Binding-site contacts:
Ligand atom N16 contacts residue ASP156 of chain 1.A at 2.9 Å (salt-bridge).
Ligand atom C36 contacts residue ILE204 of chain 2.A at 3.5 Å (hydrophobic).
Ligand atom C28 contacts residue ASP206 of chain 2.A at 3.4 Å.
Ligand atom N8 contacts residue LEU49 of chain 2.A at 3.8 Å.
Ligand atom C28 contacts residue GLU94 of chain 2.A at 3.3 Å.
Ligand atom C5 contacts residue LEU195 of chain 2.A at 3.5 Å (hydrophobic).
Ligand atom C23 contacts residue ASP206 of chain 2.A at 3.8 Å.
Ligand atom C30 contacts residue GLU94 of chain 2.A at 3.6 Å.
Ligand atom C26 contacts residue THR124 of chain 2.A at 3.2 Å.
Ligand atom C36 contacts residue ILE107 of chain 2.A at 3.5 Å (hydrophobic).
Ligand atom N2 contacts residue LEU195 of chain 2.A at 3.7 Å.
Ligand atom S4 contacts residue LEU195 of chain 2.A at 3.8 Å.
Ligand atom C18 contacts residue ASP156 of chain 1.A at 3.7 Å.
Ligand atom C1 contacts residue ALA75 of chain 2.A at 3.6 Å (hydrophobic).
Ligand atom C7 contacts residue CYS127 of chain 2.A at 3.5 Å (hydrophobic).
Ligand atom C34 contacts residue LEU98 of chain 2.A at 3.7 Å (hydrophobic).
Ligand atom C1 contacts residue GLU125 of chain 2.A at 3.4 Å.
Ligand atom C14 contacts residue TYR126 of chain 2.A at 3.3 Å (hydrophobic).
Ligand atom S4 contacts residue PHE207 of chain 2.A at 3.6 Å.
Ligand atom C1 contacts residue LEU195 of chain 2.A at 3.5 Å (hydrophobic).
Ligand atom N27 contacts residue ASP206 of chain 2.A at 3.5 Å (salt-bridge).
Ligand atom C19 contacts residue ASP156 of chain 1.A at 3.0 Å.
Ligand atom O37 contacts residue ASP206 of chain 2.A at 3.0 Å (salt-bridge).
Ligand atom C11 contacts residue GLY130 of chain 2.A at 3.5 Å.
Ligand atom N29 contacts residue ASP206 of chain 2.A at 3.6 Å.
Ligand atom N29 contacts residue GLU94 of chain 2.A at 2.5 Å (salt-bridge).
Ligand atom O37 contacts residue CYS205 of chain 2.A at 3.4 Å.
Ligand atom C12 contacts residue CYS127 of chain 2.A at 3.4 Å (hydrophobic).
Ligand atom C12 contacts residue GLY130 of chain 2.A at 3.6 Å.
Ligand atom N2 contacts residue CYS127 of chain 2.A at 3.0 Å (h-bond).
Ligand atom C15 contacts residue ASP156 of chain 1.A at 3.0 Å.
Ligand atom N27 contacts residue LYS77 of chain 2.A at 3.3 Å (salt-bridge).
Ligand atom C17 contacts residue ASP156 of chain 1.A at 3.1 Å.
Ligand atom C12 contacts residue TYR126 of chain 2.A at 3.8 Å (hydrophobic).
Ligand atom N6 contacts residue CYS127 of chain 2.A at 2.8 Å (h-bond).
Ligand atom N6 contacts residue TYR126 of chain 2.A at 3.5 Å.
Ligand atom C25 contacts residue THR124 of chain 2.A at 3.4 Å.
Ligand atom N2 contacts residue TYR126 of chain 2.A at 3.7 Å.
Ligand atom C9 contacts residue LEU49 of chain 2.A at 3.7 Å (hydrophobic).
Ligand atom N27 contacts residue GLU94 of chain 2.A at 3.1 Å (salt-bridge).

Sequence of chain 2.A:
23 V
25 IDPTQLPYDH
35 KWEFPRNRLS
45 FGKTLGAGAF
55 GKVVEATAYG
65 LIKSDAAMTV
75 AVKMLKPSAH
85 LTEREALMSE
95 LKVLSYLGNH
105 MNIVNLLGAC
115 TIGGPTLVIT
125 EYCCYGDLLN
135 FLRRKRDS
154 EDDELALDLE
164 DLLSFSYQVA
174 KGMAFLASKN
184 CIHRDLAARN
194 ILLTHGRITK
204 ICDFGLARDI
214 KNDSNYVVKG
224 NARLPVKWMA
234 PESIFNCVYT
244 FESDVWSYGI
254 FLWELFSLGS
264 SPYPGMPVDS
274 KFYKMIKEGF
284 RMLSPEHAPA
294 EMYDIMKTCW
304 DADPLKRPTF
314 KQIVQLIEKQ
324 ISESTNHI

Sequence of chain 1.A:
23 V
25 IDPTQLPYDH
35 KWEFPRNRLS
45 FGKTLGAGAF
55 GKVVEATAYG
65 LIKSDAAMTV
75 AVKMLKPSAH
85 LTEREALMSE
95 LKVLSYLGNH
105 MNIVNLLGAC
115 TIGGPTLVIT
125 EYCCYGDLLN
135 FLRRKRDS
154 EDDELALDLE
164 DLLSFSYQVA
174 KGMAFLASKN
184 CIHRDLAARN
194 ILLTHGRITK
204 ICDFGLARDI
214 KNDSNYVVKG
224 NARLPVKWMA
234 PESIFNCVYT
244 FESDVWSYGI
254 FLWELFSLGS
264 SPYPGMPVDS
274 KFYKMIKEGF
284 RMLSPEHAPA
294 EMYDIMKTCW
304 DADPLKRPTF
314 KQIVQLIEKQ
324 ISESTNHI

This small molecule binds to this protein.
Small molecule (SMILES): CCc1cc(NC(=O)Nc2ccc(-c3cnc(Nc4cc(N5C=CN(CC)C=C5)ncn4)s3)cc2)no1